The small molecule below binds the protein below.
Small molecule (SMILES): O=C(O)[C@@H](O)Cc1c[nH]c2ccccc12

Binding-site contacts:
Ligand atom O14 contacts residue PRO8 of chain 1.B at 4.2 Å.
Ligand atom C9 contacts residue LEU74 of chain 1.B at 4.1 Å (hydrophobic).
Ligand atom C2 contacts residue GLY72 of chain 1.B at 4.1 Å.
Ligand atom C7 contacts residue GLY70 of chain 1.B at 4.2 Å.
Ligand atom C7 contacts residue LEU37 of chain 1.B at 4.1 Å (hydrophobic).
Ligand atom C6 contacts residue PHE77 of chain 1.B at 4.0 Å (hydrophobic).
Ligand atom C6 contacts residue GLY70 of chain 1.B at 3.4 Å.
Ligand atom N1 contacts residue LEU74 of chain 1.B at 3.6 Å (h-bond).
Ligand atom C7 contacts residue LEU74 of chain 1.B at 3.8 Å (hydrophobic).
Ligand atom C8 contacts residue LEU37 of chain 1.B at 3.6 Å (hydrophobic).
Ligand atom C7 contacts residue GLN71 of chain 1.B at 4.0 Å.
Ligand atom C2 contacts residue LEU74 of chain 1.B at 4.0 Å (hydrophobic).
Ligand atom C15 contacts residue GLY9 of chain 1.B at 4.0 Å.
Ligand atom N1 contacts residue GLY72 of chain 1.B at 3.0 Å (h-bond).
Ligand atom O12 contacts residue LYS88 of chain 1.B at 3.2 Å (salt-bridge).
Ligand atom O12 contacts residue GLY9 of chain 1.B at 3.9 Å.
Ligand atom N1 contacts residue LEU37 of chain 1.B at 3.9 Å.
Ligand atom C5 contacts residue LEU37 of chain 1.B at 4.1 Å (hydrophobic).
Ligand atom C8 contacts residue GLY72 of chain 1.B at 3.5 Å.
Ligand atom C2 contacts residue LEU37 of chain 1.B at 4.1 Å (hydrophobic).
Ligand atom C10 contacts residue PRO8 of chain 1.B at 4.0 Å (hydrophobic).
Ligand atom C9 contacts residue LEU37 of chain 1.B at 3.6 Å (hydrophobic).
Ligand atom O14 contacts residue LEU74 of chain 1.B at 3.8 Å.
Ligand atom C15 contacts residue LEU37 of chain 1.B at 4.0 Å (hydrophobic).
Ligand atom C6 contacts residue GLN71 of chain 1.B at 3.6 Å.
Ligand atom C5 contacts residue GLY70 of chain 1.B at 3.8 Å.
Ligand atom C7 contacts residue GLY72 of chain 1.B at 3.5 Å.
Ligand atom C4 contacts residue LEU37 of chain 1.B at 3.7 Å (hydrophobic).
Ligand atom O12 contacts residue PRO8 of chain 1.B at 3.5 Å (h-bond).
Ligand atom O11 contacts residue GLY9 of chain 1.B at 3.7 Å.
Ligand atom C10 contacts residue LYS88 of chain 1.B at 4.2 Å.
Ligand atom C5 contacts residue ALA35 of chain 1.B at 3.7 Å (hydrophobic).
Ligand atom C8 contacts residue LEU74 of chain 1.B at 3.9 Å (hydrophobic).
Ligand atom C3 contacts residue LEU37 of chain 1.B at 3.9 Å (hydrophobic).
Ligand atom C4 contacts residue ALA35 of chain 1.B at 3.8 Å (hydrophobic).
Ligand atom C13 contacts residue GLY9 of chain 1.B at 3.9 Å.
Ligand atom C10 contacts residue GLY9 of chain 1.B at 3.7 Å.
Ligand atom C15 contacts residue PRO8 of chain 1.B at 4.2 Å (hydrophobic).
Ligand atom C4 contacts residue LEU74 of chain 1.B at 4.2 Å (hydrophobic).
Ligand atom C13 contacts residue PRO8 of chain 1.B at 3.5 Å (hydrophobic).

Sequence of chain 1.B:
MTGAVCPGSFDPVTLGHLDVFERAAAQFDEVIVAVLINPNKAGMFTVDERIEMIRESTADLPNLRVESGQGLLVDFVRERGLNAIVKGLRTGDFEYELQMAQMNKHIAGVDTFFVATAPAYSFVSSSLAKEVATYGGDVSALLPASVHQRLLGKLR